Sequence of chain 1.E:
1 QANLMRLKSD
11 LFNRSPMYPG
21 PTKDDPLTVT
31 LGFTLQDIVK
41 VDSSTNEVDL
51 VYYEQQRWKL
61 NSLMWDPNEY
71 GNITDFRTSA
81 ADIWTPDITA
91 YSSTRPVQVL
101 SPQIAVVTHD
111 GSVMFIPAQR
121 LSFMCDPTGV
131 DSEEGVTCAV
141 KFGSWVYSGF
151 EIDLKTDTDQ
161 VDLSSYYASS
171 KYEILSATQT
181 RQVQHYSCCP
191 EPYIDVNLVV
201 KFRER

Sequence of chain 1.A:
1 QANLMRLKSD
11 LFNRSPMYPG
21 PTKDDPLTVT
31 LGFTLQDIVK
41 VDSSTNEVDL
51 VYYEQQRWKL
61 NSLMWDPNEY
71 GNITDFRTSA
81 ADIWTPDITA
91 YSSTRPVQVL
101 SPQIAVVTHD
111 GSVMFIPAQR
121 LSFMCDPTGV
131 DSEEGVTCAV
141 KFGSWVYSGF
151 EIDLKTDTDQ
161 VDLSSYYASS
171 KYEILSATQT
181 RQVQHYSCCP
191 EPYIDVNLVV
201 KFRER

Binding-site contacts:
Ligand atom CAS contacts residue SER144 of chain 1.E at 3.7 Å.
Ligand atom CAP contacts residue TYR53 of chain 1.A at 3.2 Å (hydrophobic).
Ligand atom CAD contacts residue TYR193 of chain 1.E at 3.2 Å (hydrophobic).
Ligand atom CAP contacts residue TYR91 of chain 1.E at 3.5 Å (hydrophobic).
Ligand atom CAE contacts residue CYS188 of chain 1.E at 4.0 Å (hydrophobic).
Ligand atom CAI contacts residue SY91 of chain 1.K at 3.8 Å.
Ligand atom CAQ contacts residue TYR91 of chain 1.E at 3.6 Å (hydrophobic).
Ligand atom OAO contacts residue TYR53 of chain 1.A at 3.3 Å.
Ligand atom CAT contacts residue TYR186 of chain 1.E at 4.0 Å (hydrophobic).
Ligand atom CAQ contacts residue TYR53 of chain 1.A at 3.8 Å (hydrophobic).
Ligand atom CAB contacts residue SY91 of chain 1.K at 3.6 Å.
Ligand atom CAK contacts residue SY91 of chain 1.K at 3.7 Å.
Ligand atom CAI contacts residue TYR186 of chain 1.E at 3.6 Å (hydrophobic).
Ligand atom CAA contacts residue SY91 of chain 1.K at 3.4 Å.
Ligand atom NAY contacts residue TRP145 of chain 1.E at 2.8 Å (h-bond).
Ligand atom CAF contacts residue SY91 of chain 1.K at 3.6 Å.
Ligand atom CAE contacts residue TYR186 of chain 1.E at 4.0 Å (hydrophobic).
Ligand atom CAC contacts residue SY91 of chain 1.K at 3.6 Å.
Ligand atom CAD contacts residue SY91 of chain 1.K at 3.6 Å.
Ligand atom CAM contacts residue TYR186 of chain 1.E at 3.4 Å (hydrophobic).
Ligand atom CAC contacts residue TYR193 of chain 1.E at 3.4 Å (hydrophobic).
Ligand atom CAX contacts residue TRP145 of chain 1.E at 3.4 Å (hydrophobic).
Ligand atom CAL contacts residue TYR186 of chain 1.E at 3.7 Å (hydrophobic).
Ligand atom OAJ contacts residue SY91 of chain 1.K at 3.6 Å.
Ligand atom CAG contacts residue SY91 of chain 1.K at 3.9 Å.
Ligand atom CAE contacts residue SY91 of chain 1.K at 3.5 Å.
Ligand atom CAN contacts residue TYR186 of chain 1.E at 3.3 Å (hydrophobic).
Ligand atom CAV contacts residue TRP145 of chain 1.E at 3.9 Å (hydrophobic).
Ligand atom OAJ contacts residue TYR186 of chain 1.E at 3.4 Å.
Ligand atom CAR contacts residue TYR91 of chain 1.E at 3.6 Å (hydrophobic).
Ligand atom CAW contacts residue SY91 of chain 1.K at 3.5 Å.
Ligand atom CAQ contacts residue TRP145 of chain 1.E at 3.7 Å (hydrophobic).
Ligand atom CAF contacts residue TYR186 of chain 1.E at 3.7 Å (hydrophobic).
Ligand atom CAE contacts residue CYS189 of chain 1.E at 4.0 Å (hydrophobic).
Ligand atom CAS contacts residue TRP145 of chain 1.E at 3.4 Å (hydrophobic).
Ligand atom CAT contacts residue TYR91 of chain 1.E at 4.0 Å (hydrophobic).
Ligand atom CAS contacts residue TYR91 of chain 1.E at 3.7 Å (hydrophobic).
Ligand atom CAA contacts residue TYR186 of chain 1.E at 4.0 Å (hydrophobic).
Ligand atom CAU contacts residue TYR193 of chain 1.E at 3.6 Å (hydrophobic).
Ligand atom NAH contacts residue SY91 of chain 1.K at 3.2 Å (h-bond).

This small molecule binds to this protein.
Small molecule (SMILES): O=C1C[C@@H]2OCC=C3CN4CC[C@]56c7ccccc7N1[C@H]5[C@H]2[C@H]3C[C@H]46